A small-molecule ligand and the protein it binds are described below.
Small molecule (SMILES): CC(=O)N[C@@H]1[C@@H](O)[C@H](O)[C@@H](CO)O[C@H]1O

Sequence of chain 1.B:
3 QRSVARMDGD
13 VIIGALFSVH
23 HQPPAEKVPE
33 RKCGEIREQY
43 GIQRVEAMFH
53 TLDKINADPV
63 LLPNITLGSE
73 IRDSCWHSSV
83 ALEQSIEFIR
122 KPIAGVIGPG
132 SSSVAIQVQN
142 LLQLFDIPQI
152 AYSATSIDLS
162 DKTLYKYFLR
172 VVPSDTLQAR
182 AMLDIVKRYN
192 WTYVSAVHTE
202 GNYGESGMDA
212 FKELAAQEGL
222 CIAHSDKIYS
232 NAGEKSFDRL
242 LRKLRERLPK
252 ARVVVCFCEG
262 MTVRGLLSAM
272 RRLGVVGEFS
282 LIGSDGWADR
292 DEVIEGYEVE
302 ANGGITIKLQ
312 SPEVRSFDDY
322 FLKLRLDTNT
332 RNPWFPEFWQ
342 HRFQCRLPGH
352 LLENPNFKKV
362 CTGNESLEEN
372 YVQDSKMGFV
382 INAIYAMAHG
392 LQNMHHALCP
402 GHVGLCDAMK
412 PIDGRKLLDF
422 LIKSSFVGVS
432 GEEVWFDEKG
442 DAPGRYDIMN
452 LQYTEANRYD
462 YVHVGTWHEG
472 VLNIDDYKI

Binding-site contacts:
Ligand atom C7 contacts residue ASN66 of chain 1.B at 3.5 Å.
Ligand atom N2 contacts residue VAL404 of chain 1.B at 4.3 Å.
Ligand atom C2 contacts residue ASN66 of chain 1.B at 2.4 Å.
Ligand atom O5 contacts residue PRO65 of chain 1.B at 4.0 Å.
Ligand atom C4 contacts residue ASN66 of chain 1.B at 4.2 Å.
Ligand atom C8 contacts residue VAL404 of chain 1.B at 4.0 Å (hydrophobic).
Ligand atom C7 contacts residue VAL404 of chain 1.B at 4.3 Å (hydrophobic).
Ligand atom C3 contacts residue ASN66 of chain 1.B at 3.8 Å.
Ligand atom C5 contacts residue ASN66 of chain 1.B at 3.7 Å.
Ligand atom O7 contacts residue ASN66 of chain 1.B at 3.7 Å.
Ligand atom O5 contacts residue ASN66 of chain 1.B at 2.4 Å (h-bond).
Ligand atom C1 contacts residue ASN66 of chain 1.B at 1.4 Å.
Ligand atom N2 contacts residue ASN66 of chain 1.B at 2.9 Å (h-bond).